Binding-site contacts:
Ligand atom N6 contacts residue MET106 of chain 1.A at 3.2 Å.
Ligand atom C10 contacts residue LYS59 of chain 1.A at 3.9 Å.
Ligand atom C16 contacts residue MET36 of chain 1.A at 3.5 Å (hydrophobic).
Ligand atom N4 contacts residue ALA57 of chain 1.A at 3.8 Å.
Ligand atom C2 contacts residue LEU160 of chain 1.A at 3.8 Å (hydrophobic).
Ligand atom C12 contacts residue MET106 of chain 1.A at 3.5 Å (hydrophobic).
Ligand atom N4 contacts residue GLU107 of chain 1.A at 2.5 Å (salt-bridge).
Ligand atom C22 contacts residue SER157 of chain 1.A at 3.7 Å.
Ligand atom N contacts residue MET109 of chain 1.A at 2.6 Å (h-bond).
Ligand atom O contacts residue ILE73 of chain 1.A at 3.1 Å (h-bond).
Ligand atom C17 contacts residue GLY37 of chain 1.A at 3.6 Å.
Ligand atom C3 contacts residue ALA57 of chain 1.A at 3.9 Å (hydrophobic).
Ligand atom O contacts residue LEU77 of chain 1.A at 3.3 Å (h-bond).
Ligand atom C14 contacts residue ASP76 of chain 1.A at 3.4 Å.
Ligand atom C20 contacts residue CYS112 of chain 1.A at 4.0 Å (hydrophobic).
Ligand atom N7 contacts residue MET106 of chain 1.A at 3.7 Å.
Ligand atom C contacts residue LEU108 of chain 1.A at 3.9 Å (hydrophobic).
Ligand atom C17 contacts residue MET36 of chain 1.A at 3.2 Å (hydrophobic).
Ligand atom N contacts residue LEU108 of chain 1.A at 3.6 Å.
Ligand atom N6 contacts residue VAL90 of chain 1.A at 3.6 Å.
Ligand atom C13 contacts residue ASP76 of chain 1.A at 3.5 Å.
Ligand atom C5 contacts residue CYS170 of chain 1.A at 3.9 Å (hydrophobic).
Ligand atom N1 contacts residue MET36 of chain 1.A at 3.9 Å.
Ligand atom N4 contacts residue MET109 of chain 1.A at 3.8 Å.
Ligand atom C8 contacts residue LYS59 of chain 1.A at 3.7 Å.
Ligand atom C9 contacts residue ASP171 of chain 1.A at 3.5 Å.
Ligand atom N contacts residue GLU107 of chain 1.A at 3.7 Å.
Ligand atom O contacts residue ASP76 of chain 1.A at 3.3 Å.
Ligand atom C3 contacts residue GLU107 of chain 1.A at 3.5 Å.
Ligand atom O1 contacts residue LYS115 of chain 1.A at 3.7 Å.
Ligand atom C6 contacts residue CYS170 of chain 1.A at 3.7 Å (hydrophobic).
Ligand atom C21 contacts residue CYS112 of chain 1.A at 2.9 Å (hydrophobic).
Ligand atom C4 contacts residue LEU160 of chain 1.A at 3.9 Å (hydrophobic).
Ligand atom C21 contacts residue SER157 of chain 1.A at 3.3 Å.
Ligand atom C3 contacts residue MET109 of chain 1.A at 3.6 Å (hydrophobic).
Ligand atom C contacts residue MET109 of chain 1.A at 3.2 Å (hydrophobic).
Ligand atom C22 contacts residue CYS112 of chain 1.A at 1.7 Å (hydrophobic).
Ligand atom C14 contacts residue ILE73 of chain 1.A at 3.6 Å (hydrophobic).
Ligand atom C11 contacts residue MET106 of chain 1.A at 4.0 Å (hydrophobic).
Ligand atom C9 contacts residue LYS59 of chain 1.A at 3.5 Å.

Sequence of chain 1.A:
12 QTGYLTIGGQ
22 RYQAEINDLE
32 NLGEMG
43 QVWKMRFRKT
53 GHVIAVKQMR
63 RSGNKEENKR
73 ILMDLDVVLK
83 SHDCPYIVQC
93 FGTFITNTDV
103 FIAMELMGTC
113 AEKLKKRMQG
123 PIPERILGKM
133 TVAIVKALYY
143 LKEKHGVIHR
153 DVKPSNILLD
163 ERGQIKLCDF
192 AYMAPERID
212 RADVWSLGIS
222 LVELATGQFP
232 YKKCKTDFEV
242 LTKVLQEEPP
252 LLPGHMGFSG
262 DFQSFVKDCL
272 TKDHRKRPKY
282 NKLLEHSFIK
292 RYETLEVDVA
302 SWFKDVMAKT

This small molecule binds to this protein.
Small molecule (SMILES): CCC(=O)N1CCC[C@@H](n2nc(-c3cn(-c4ccc(C(C)=O)cc4)nn3)c3c(N)ncnc32)C1